Sequence of chain 1.C:
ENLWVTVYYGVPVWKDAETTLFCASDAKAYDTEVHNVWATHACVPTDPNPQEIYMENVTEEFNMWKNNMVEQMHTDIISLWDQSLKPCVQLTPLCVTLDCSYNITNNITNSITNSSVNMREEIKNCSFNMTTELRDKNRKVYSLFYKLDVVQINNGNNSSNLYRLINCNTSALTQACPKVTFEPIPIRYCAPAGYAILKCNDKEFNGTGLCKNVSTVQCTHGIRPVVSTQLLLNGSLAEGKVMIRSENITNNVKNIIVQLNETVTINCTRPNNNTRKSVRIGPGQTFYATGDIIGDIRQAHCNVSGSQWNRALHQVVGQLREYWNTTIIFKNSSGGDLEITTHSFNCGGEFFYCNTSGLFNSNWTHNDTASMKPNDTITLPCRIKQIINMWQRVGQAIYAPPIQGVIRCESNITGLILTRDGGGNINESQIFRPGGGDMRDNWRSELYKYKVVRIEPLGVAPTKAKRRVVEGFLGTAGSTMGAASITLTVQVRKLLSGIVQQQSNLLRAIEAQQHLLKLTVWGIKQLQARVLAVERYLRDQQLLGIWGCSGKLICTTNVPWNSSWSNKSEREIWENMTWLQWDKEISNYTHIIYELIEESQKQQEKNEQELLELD

This small molecule binds to this protein.
Small molecule (SMILES): CC(=O)N[C@@H]1[C@@H](O)[C@H](O)[C@@H](CO)O[C@H]1O

Binding-site contacts:
Ligand atom C1 contacts residue VAL272 of chain 1.C at 4.2 Å (hydrophobic).
Ligand atom C5 contacts residue GLN345 of chain 1.C at 3.4 Å.
Ligand atom C8 contacts residue ASN291 of chain 1.C at 3.4 Å.
Ligand atom O6 contacts residue LYS271 of chain 1.C at 3.2 Å.
Ligand atom O6 contacts residue VAL272 of chain 1.C at 2.6 Å (h-bond).
Ligand atom O5 contacts residue LYS271 of chain 1.C at 3.5 Å.
Ligand atom C8 contacts residue LYS271 of chain 1.C at 4.2 Å.
Ligand atom O6 contacts residue GLN349 of chain 1.C at 2.7 Å (h-bond).
Ligand atom O6 contacts residue GLN345 of chain 1.C at 4.1 Å.
Ligand atom C1 contacts residue ASN291 of chain 1.C at 1.4 Å.
Ligand atom O4 contacts residue GLN345 of chain 1.C at 3.3 Å (h-bond).
Ligand atom C6 contacts residue VAL272 of chain 1.C at 3.9 Å (hydrophobic).
Ligand atom O5 contacts residue VAL272 of chain 1.C at 3.2 Å (h-bond).
Ligand atom C6 contacts residue LYS271 of chain 1.C at 3.7 Å.
Ligand atom C8 contacts residue GLY270 of chain 1.C at 3.2 Å.
Ligand atom C2 contacts residue GLN345 of chain 1.C at 3.9 Å.
Ligand atom C2 contacts residue GLY270 of chain 1.C at 3.8 Å.
Ligand atom C6 contacts residue GLN345 of chain 1.C at 3.7 Å.
Ligand atom O5 contacts residue ASN291 of chain 1.C at 2.4 Å (h-bond).
Ligand atom C4 contacts residue ASN291 of chain 1.C at 4.2 Å.
Ligand atom C5 contacts residue VAL272 of chain 1.C at 4.2 Å (hydrophobic).
Ligand atom O5 contacts residue GLY270 of chain 1.C at 4.3 Å.
Ligand atom C1 contacts residue LYS271 of chain 1.C at 4.1 Å.
Ligand atom O5 contacts residue GLN345 of chain 1.C at 4.2 Å.
Ligand atom O3 contacts residue GLN345 of chain 1.C at 4.3 Å.
Ligand atom C7 contacts residue GLY270 of chain 1.C at 4.4 Å.
Ligand atom N2 contacts residue GLN345 of chain 1.C at 3.7 Å.
Ligand atom C2 contacts residue LYS271 of chain 1.C at 4.5 Å.
Ligand atom C7 contacts residue ASN291 of chain 1.C at 3.4 Å.
Ligand atom C1 contacts residue GLN345 of chain 1.C at 3.8 Å.
Ligand atom C3 contacts residue GLN345 of chain 1.C at 3.4 Å.
Ligand atom C1 contacts residue GLY270 of chain 1.C at 4.3 Å.
Ligand atom C5 contacts residue ASN291 of chain 1.C at 3.7 Å.
Ligand atom C3 contacts residue ASN291 of chain 1.C at 3.8 Å.
Ligand atom C2 contacts residue ASN291 of chain 1.C at 2.5 Å.
Ligand atom C4 contacts residue GLN345 of chain 1.C at 3.5 Å.
Ligand atom C6 contacts residue GLN349 of chain 1.C at 3.2 Å.
Ligand atom O7 contacts residue ASN291 of chain 1.C at 4.3 Å.
Ligand atom C5 contacts residue LYS271 of chain 1.C at 4.3 Å.
Ligand atom N2 contacts residue ASN291 of chain 1.C at 2.9 Å (h-bond).